This small molecule binds to this protein.
Small molecule (SMILES): CC(=O)N[C@@H]1[C@@H](O)[C@H](O)[C@@H](CO)O[C@H]1O

Sequence of chain 1.M:
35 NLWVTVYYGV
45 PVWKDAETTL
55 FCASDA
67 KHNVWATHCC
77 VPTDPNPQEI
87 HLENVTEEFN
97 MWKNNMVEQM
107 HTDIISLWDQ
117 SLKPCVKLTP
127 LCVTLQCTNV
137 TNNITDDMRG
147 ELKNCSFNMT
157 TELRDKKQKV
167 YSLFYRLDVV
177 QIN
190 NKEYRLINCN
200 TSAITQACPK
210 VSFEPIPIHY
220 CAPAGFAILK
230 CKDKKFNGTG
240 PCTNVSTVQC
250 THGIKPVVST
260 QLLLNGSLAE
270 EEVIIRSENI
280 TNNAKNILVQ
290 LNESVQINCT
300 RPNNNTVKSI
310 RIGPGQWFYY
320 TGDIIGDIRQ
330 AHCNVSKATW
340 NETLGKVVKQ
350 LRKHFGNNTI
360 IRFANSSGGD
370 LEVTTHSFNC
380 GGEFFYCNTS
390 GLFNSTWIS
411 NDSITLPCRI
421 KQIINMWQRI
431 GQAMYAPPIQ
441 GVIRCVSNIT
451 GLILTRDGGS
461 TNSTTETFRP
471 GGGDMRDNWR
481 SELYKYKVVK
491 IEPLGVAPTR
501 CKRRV

Binding-site contacts:
Ligand atom C2 contacts residue ASN297 of chain 1.M at 2.5 Å.
Ligand atom C7 contacts residue GLN295 of chain 1.M at 4.0 Å.
Ligand atom C8 contacts residue VAL334 of chain 1.M at 3.9 Å (hydrophobic).
Ligand atom C7 contacts residue ASN297 of chain 1.M at 3.4 Å.
Ligand atom O7 contacts residue ASN333 of chain 1.M at 4.2 Å.
Ligand atom C8 contacts residue SER335 of chain 1.M at 3.8 Å.
Ligand atom O5 contacts residue ARG444 of chain 1.M at 3.6 Å.
Ligand atom C3 contacts residue ASN297 of chain 1.M at 3.9 Å.
Ligand atom C1 contacts residue VAL446 of chain 1.M at 4.5 Å (hydrophobic).
Ligand atom C8 contacts residue ASN297 of chain 1.M at 3.8 Å.
Ligand atom N2 contacts residue ASN297 of chain 1.M at 3.0 Å (h-bond).
Ligand atom C3 contacts residue GLN295 of chain 1.M at 3.4 Å.
Ligand atom O7 contacts residue ASN297 of chain 1.M at 3.5 Å (h-bond).
Ligand atom C1 contacts residue GLN295 of chain 1.M at 3.7 Å.
Ligand atom C2 contacts residue GLN295 of chain 1.M at 3.5 Å.
Ligand atom C8 contacts residue GLN295 of chain 1.M at 3.5 Å.
Ligand atom O5 contacts residue ASN297 of chain 1.M at 2.5 Å (h-bond).
Ligand atom C7 contacts residue ASN333 of chain 1.M at 4.4 Å.
Ligand atom C8 contacts residue ASN333 of chain 1.M at 3.5 Å.
Ligand atom C1 contacts residue ARG444 of chain 1.M at 4.0 Å.
Ligand atom N2 contacts residue GLN295 of chain 1.M at 3.0 Å (h-bond).
Ligand atom C5 contacts residue ASN297 of chain 1.M at 3.8 Å.
Ligand atom O3 contacts residue GLN295 of chain 1.M at 4.1 Å.
Ligand atom C4 contacts residue ASN297 of chain 1.M at 4.3 Å.
Ligand atom C1 contacts residue ASN297 of chain 1.M at 1.5 Å.